Sequence of chain 1.P:
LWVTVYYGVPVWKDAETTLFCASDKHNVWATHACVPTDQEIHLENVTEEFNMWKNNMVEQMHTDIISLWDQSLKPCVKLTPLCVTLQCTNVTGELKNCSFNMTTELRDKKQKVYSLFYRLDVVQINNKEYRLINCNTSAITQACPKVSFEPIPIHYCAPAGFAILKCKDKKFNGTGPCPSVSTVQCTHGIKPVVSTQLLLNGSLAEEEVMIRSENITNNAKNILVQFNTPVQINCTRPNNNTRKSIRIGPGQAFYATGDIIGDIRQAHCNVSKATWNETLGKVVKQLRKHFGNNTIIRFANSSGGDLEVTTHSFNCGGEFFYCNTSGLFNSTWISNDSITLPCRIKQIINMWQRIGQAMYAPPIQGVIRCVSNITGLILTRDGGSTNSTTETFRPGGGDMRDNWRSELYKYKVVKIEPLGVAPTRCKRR

The small molecule below binds the protein below.
Small molecule (SMILES): CC(=O)N[C@H]1[C@H](O[C@H]2[C@H](O)[C@@H](NC(C)=O)CO[C@@H]2CO)O[C@H](CO)[C@@H](O)[C@@H]1O

Binding-site contacts:
Ligand atom O5 contacts residue ASN101 of chain 1.P at 2.4 Å (h-bond).
Ligand atom C2 contacts residue ASN101 of chain 1.P at 2.4 Å.
Ligand atom N2 contacts residue ASN101 of chain 1.P at 2.9 Å (h-bond).
Ligand atom C5 contacts residue ASN101 of chain 1.P at 3.7 Å.
Ligand atom C1 contacts residue ASN101 of chain 1.P at 1.4 Å.
Ligand atom C7 contacts residue ASN101 of chain 1.P at 3.6 Å.
Ligand atom O6 contacts residue GLY112 of chain 1.P at 4.3 Å.
Ligand atom O5 contacts residue GLY112 of chain 1.P at 4.1 Å.
Ligand atom C3 contacts residue ASN101 of chain 1.P at 3.8 Å.
Ligand atom C4 contacts residue ASN101 of chain 1.P at 4.2 Å.
Ligand atom O7 contacts residue ASN101 of chain 1.P at 3.9 Å.
Ligand atom C6 contacts residue GLY112 of chain 1.P at 4.2 Å.